Sequence of chain 1.A:
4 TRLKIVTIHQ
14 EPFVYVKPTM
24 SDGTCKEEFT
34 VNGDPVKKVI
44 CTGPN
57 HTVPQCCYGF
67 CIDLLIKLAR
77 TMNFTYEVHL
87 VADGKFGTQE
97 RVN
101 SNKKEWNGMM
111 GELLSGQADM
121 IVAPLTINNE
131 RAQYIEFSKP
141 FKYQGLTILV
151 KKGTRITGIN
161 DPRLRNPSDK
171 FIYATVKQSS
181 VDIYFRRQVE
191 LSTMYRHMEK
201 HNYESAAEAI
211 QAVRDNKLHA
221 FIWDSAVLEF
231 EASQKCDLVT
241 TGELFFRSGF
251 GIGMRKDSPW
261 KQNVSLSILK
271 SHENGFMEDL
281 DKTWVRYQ

Binding-site contacts:
Ligand atom N contacts residue LEU125 of chain 1.A at 4.5 Å.
Ligand atom O contacts residue ARG131 of chain 1.A at 2.7 Å (salt-bridge).
Ligand atom CA contacts residue SER180 of chain 1.A at 3.3 Å.
Ligand atom O contacts residue PRO124 of chain 1.A at 3.9 Å.
Ligand atom OXT contacts residue SER179 of chain 1.A at 3.5 Å.
Ligand atom O contacts residue SER180 of chain 1.A at 3.7 Å.
Ligand atom C contacts residue SER180 of chain 1.A at 3.2 Å.
Ligand atom C contacts residue PHE92 of chain 1.A at 3.5 Å (hydrophobic).
Ligand atom C contacts residue THR126 of chain 1.A at 4.0 Å.
Ligand atom N contacts residue PRO124 of chain 1.A at 2.9 Å (h-bond).
Ligand atom C contacts residue PRO124 of chain 1.A at 4.3 Å (hydrophobic).
Ligand atom CA contacts residue TRP223 of chain 1.A at 3.8 Å (hydrophobic).
Ligand atom CA contacts residue ASP224 of chain 1.A at 3.5 Å.
Ligand atom CA contacts residue PRO124 of chain 1.A at 3.9 Å (hydrophobic).
Ligand atom CA contacts residue THR126 of chain 1.A at 3.9 Å.
Ligand atom N contacts residue SER180 of chain 1.A at 3.8 Å.
Ligand atom O contacts residue PHE92 of chain 1.A at 3.8 Å.
Ligand atom OXT contacts residue SER180 of chain 1.A at 2.8 Å (h-bond).
Ligand atom OXT contacts residue ARG131 of chain 1.A at 2.9 Å (salt-bridge).
Ligand atom CA contacts residue PHE92 of chain 1.A at 3.8 Å (hydrophobic).
Ligand atom O contacts residue LEU125 of chain 1.A at 3.6 Å.
Ligand atom N contacts residue ASP224 of chain 1.A at 2.8 Å (salt-bridge).
Ligand atom N contacts residue THR126 of chain 1.A at 3.0 Å (h-bond).
Ligand atom N contacts residue PHE92 of chain 1.A at 4.2 Å.
Ligand atom OXT contacts residue PHE92 of chain 1.A at 3.1 Å.
Ligand atom C contacts residue ARG131 of chain 1.A at 3.5 Å.
Ligand atom N contacts residue PHE250 of chain 1.A at 3.8 Å.
Ligand atom O contacts residue THR126 of chain 1.A at 2.8 Å (h-bond).

This small molecule binds to this protein.
Small molecule (SMILES): NCC(=O)O